Sequence of chain 1.C:
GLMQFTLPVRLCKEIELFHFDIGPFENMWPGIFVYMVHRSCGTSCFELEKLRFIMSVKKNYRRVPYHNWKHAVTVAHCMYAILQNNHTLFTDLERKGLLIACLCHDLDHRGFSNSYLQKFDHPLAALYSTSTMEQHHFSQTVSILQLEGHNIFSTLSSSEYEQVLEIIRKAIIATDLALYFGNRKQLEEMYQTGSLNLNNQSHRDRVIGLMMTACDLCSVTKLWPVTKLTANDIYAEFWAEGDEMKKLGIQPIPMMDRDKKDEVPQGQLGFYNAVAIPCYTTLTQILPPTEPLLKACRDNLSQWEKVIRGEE

Binding-site contacts:
Ligand atom C03 contacts residue LEU229 of chain 1.C at 3.6 Å (hydrophobic).
Ligand atom N04 contacts residue SER231 of chain 1.C at 3.6 Å (h-bond).
Ligand atom C17 contacts residue GLU275 of chain 1.C at 3.6 Å.
Ligand atom C13 contacts residue TYR247 of chain 1.C at 3.7 Å (hydrophobic).
Ligand atom N05 contacts residue ILE246 of chain 1.C at 3.5 Å.
Ligand atom N11 contacts residue MET267 of chain 1.C at 3.5 Å (h-bond).
Ligand atom N12 contacts residue MET267 of chain 1.C at 3.5 Å.
Ligand atom C08 contacts residue MET267 of chain 1.C at 3.2 Å (hydrophobic).
Ligand atom N21 contacts residue PHE283 of chain 1.C at 3.4 Å.
Ligand atom N26 contacts residue PHE250 of chain 1.C at 3.8 Å.
Ligand atom C24 contacts residue ILE246 of chain 1.C at 3.5 Å (hydrophobic).
Ligand atom C20 contacts residue GLY279 of chain 1.C at 3.8 Å.
Ligand atom N14 contacts residue GLY279 of chain 1.C at 3.8 Å.
Ligand atom C07 contacts residue MET267 of chain 1.C at 3.7 Å (hydrophobic).
Ligand atom C07 contacts residue PHE283 of chain 1.C at 3.2 Å (hydrophobic).
Ligand atom C09 contacts residue TYR247 of chain 1.C at 3.3 Å (hydrophobic).
Ligand atom C10 contacts residue TYR247 of chain 1.C at 3.2 Å (hydrophobic).
Ligand atom C18 contacts residue GLU275 of chain 1.C at 3.4 Å.
Ligand atom O27 contacts residue PHE283 of chain 1.C at 3.5 Å.
Ligand atom N05 contacts residue PHE283 of chain 1.C at 3.7 Å.
Ligand atom C16 contacts residue MET267 of chain 1.C at 3.7 Å (hydrophobic).
Ligand atom C18 contacts residue PRO266 of chain 1.C at 3.7 Å (hydrophobic).
Ligand atom C22 contacts residue PHE283 of chain 1.C at 3.8 Å (hydrophobic).
Ligand atom C02 contacts residue PHE283 of chain 1.C at 3.7 Å (hydrophobic).
Ligand atom C13 contacts residue GLY279 of chain 1.C at 3.5 Å.
Ligand atom C01 contacts residue PHE283 of chain 1.C at 3.6 Å (hydrophobic).
Ligand atom N04 contacts residue ILE246 of chain 1.C at 3.5 Å.
Ligand atom F31 contacts residue HIS79 of chain 1.C at 3.2 Å.
Ligand atom O23 contacts residue GLN280 of chain 1.C at 3.1 Å (h-bond).
Ligand atom C17 contacts residue PRO266 of chain 1.C at 3.8 Å (hydrophobic).
Ligand atom N14 contacts residue TYR247 of chain 1.C at 2.5 Å (h-bond).
Ligand atom C13 contacts residue MET267 of chain 1.C at 3.6 Å (hydrophobic).
Ligand atom C15 contacts residue MET267 of chain 1.C at 3.6 Å (hydrophobic).
Ligand atom C19 contacts residue PRO266 of chain 1.C at 3.7 Å (hydrophobic).
Ligand atom C06 contacts residue PHE283 of chain 1.C at 3.6 Å (hydrophobic).
Ligand atom C09 contacts residue GLN280 of chain 1.C at 3.3 Å.
Ligand atom C29 contacts residue PHE250 of chain 1.C at 3.8 Å (hydrophobic).
Ligand atom C09 contacts residue PHE250 of chain 1.C at 3.8 Å (hydrophobic).
Ligand atom C15 contacts residue GLY279 of chain 1.C at 3.4 Å.
Ligand atom C10 contacts residue MET267 of chain 1.C at 3.7 Å (hydrophobic).

The protein below binds the small molecule below.
Small molecule (SMILES): CN(CCF)C(=O)c1cnn(C)c1C(=O)Nc1ccn2nc(-c3ccccc3)nc2c1